Binding-site contacts:
Ligand atom C2 contacts residue THR1097 of chain 1.C at 4.5 Å.
Ligand atom C6 contacts residue HIS1098 of chain 1.C at 4.3 Å.
Ligand atom O5 contacts residue HIS1098 of chain 1.C at 4.3 Å.
Ligand atom N2 contacts residue ASN1095 of chain 1.C at 2.9 Å (h-bond).
Ligand atom C4 contacts residue ASN1095 of chain 1.C at 4.2 Å.
Ligand atom C6 contacts residue PHE1100 of chain 1.C at 3.7 Å (hydrophobic).
Ligand atom C1 contacts residue ASN1095 of chain 1.C at 1.4 Å.
Ligand atom O7 contacts residue ASN1095 of chain 1.C at 2.6 Å (h-bond).
Ligand atom C8 contacts residue HIS1098 of chain 1.C at 4.0 Å.
Ligand atom C1 contacts residue THR1097 of chain 1.C at 4.2 Å.
Ligand atom C5 contacts residue HIS1098 of chain 1.C at 3.8 Å.
Ligand atom C3 contacts residue HIS1098 of chain 1.C at 4.3 Å.
Ligand atom O4 contacts residue HIS1098 of chain 1.C at 4.2 Å.
Ligand atom C5 contacts residue ASN1095 of chain 1.C at 3.7 Å.
Ligand atom C4 contacts residue HIS1098 of chain 1.C at 4.4 Å.
Ligand atom C1 contacts residue HIS1098 of chain 1.C at 4.1 Å.
Ligand atom O6 contacts residue PHE1100 of chain 1.C at 3.9 Å.
Ligand atom C7 contacts residue HIS1098 of chain 1.C at 3.9 Å.
Ligand atom C7 contacts residue ASN1095 of chain 1.C at 3.0 Å.
Ligand atom C8 contacts residue ASN1095 of chain 1.C at 3.2 Å.
Ligand atom O5 contacts residue ASN1095 of chain 1.C at 2.4 Å (h-bond).
Ligand atom C2 contacts residue ASN1095 of chain 1.C at 2.4 Å.
Ligand atom O5 contacts residue PHE1100 of chain 1.C at 3.5 Å.
Ligand atom C1 contacts residue PHE1100 of chain 1.C at 4.4 Å (hydrophobic).
Ligand atom C3 contacts residue THR1097 of chain 1.C at 4.4 Å.
Ligand atom C5 contacts residue PHE1100 of chain 1.C at 4.1 Å (hydrophobic).
Ligand atom C3 contacts residue ASN1095 of chain 1.C at 3.8 Å.
Ligand atom O7 contacts residue HIS1098 of chain 1.C at 3.4 Å (h-bond).
Ligand atom N2 contacts residue THR1097 of chain 1.C at 4.1 Å.

Sequence of chain 1.C:
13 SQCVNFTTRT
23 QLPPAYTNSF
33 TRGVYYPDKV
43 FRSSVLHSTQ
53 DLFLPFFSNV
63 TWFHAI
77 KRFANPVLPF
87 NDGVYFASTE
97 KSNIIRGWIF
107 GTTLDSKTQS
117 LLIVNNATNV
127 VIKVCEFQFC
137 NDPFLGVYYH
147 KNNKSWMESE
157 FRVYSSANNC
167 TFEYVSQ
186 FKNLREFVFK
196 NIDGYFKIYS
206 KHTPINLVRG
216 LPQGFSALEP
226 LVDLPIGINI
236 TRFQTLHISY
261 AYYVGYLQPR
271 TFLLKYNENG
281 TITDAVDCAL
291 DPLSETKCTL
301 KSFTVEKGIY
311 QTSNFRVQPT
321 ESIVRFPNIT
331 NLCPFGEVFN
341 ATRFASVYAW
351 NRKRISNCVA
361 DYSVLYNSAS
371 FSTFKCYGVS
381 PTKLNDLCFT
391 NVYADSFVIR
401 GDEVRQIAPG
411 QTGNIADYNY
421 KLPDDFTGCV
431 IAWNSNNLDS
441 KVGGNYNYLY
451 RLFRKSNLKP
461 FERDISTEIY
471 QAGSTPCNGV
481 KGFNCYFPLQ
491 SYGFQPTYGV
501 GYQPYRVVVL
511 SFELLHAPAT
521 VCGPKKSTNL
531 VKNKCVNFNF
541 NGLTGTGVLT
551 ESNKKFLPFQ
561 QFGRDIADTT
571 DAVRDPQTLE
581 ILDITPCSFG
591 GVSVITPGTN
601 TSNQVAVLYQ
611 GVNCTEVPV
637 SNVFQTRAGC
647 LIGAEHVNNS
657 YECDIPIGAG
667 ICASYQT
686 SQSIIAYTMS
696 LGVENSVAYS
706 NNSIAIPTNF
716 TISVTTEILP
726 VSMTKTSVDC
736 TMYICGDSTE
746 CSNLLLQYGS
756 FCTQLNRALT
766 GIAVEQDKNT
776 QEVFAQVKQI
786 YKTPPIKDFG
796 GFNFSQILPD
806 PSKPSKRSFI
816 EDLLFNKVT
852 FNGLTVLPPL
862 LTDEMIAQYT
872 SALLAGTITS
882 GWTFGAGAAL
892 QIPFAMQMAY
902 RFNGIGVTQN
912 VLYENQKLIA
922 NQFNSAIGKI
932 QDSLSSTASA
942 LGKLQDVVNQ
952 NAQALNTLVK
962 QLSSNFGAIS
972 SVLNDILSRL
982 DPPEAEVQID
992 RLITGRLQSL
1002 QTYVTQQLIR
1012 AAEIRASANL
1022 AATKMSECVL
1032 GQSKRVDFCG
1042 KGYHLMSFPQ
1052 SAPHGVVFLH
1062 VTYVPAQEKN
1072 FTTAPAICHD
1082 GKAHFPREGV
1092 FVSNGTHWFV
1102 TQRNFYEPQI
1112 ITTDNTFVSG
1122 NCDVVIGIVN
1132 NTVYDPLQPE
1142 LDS

The protein below binds the small molecule below.
Small molecule (SMILES): CC(=O)N[C@H]1[C@H](O[C@H]2[C@H](O)[C@@H](NC(C)=O)CO[C@@H]2CO)O[C@H](CO)[C@@H](O)[C@@H]1O